Sequence of chain 1.E:
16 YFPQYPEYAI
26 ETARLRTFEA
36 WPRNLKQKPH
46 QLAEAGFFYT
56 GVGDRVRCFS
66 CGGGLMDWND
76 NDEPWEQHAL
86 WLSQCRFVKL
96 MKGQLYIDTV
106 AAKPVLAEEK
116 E

This small molecule binds to this protein.
Small molecule (SMILES): CC[C@H](C)[C@H](NC(=O)[C@H](Cc1ccccc1)NC(=O)[C@@H]1CCCN1C(=O)[C@@H]1CCCN1)C(=O)N[C@@H](CO)C(=O)N[C@@H](CC(C)C)C(=O)N[C@H](C=O)CC(N)=O

Binding-site contacts:
Ligand atom O contacts residue ARG62 of chain 1.E at 2.6 Å (salt-bridge).
Ligand atom C contacts residue ARG62 of chain 1.E at 3.5 Å.
Ligand atom C contacts residue GLY69 of chain 1.E at 3.9 Å.
Ligand atom N contacts residue ASP72 of chain 1.E at 3.5 Å (salt-bridge).
Ligand atom CG1 contacts residue GLY69 of chain 1.E at 3.5 Å.
Ligand atom CD1 contacts residue GLN82 of chain 1.E at 3.2 Å.
Ligand atom CB contacts residue GLY69 of chain 1.E at 2.9 Å.
Ligand atom ND2 contacts residue ASN74 of chain 1.E at 2.4 Å (h-bond).
Ligand atom CB contacts residue ARG62 of chain 1.E at 3.8 Å.
Ligand atom CZ contacts residue ARG62 of chain 1.E at 3.1 Å.
Ligand atom CA contacts residue GLY69 of chain 1.E at 3.1 Å.
Ligand atom CB contacts residue ASP77 of chain 1.E at 3.8 Å.
Ligand atom N contacts residue MET71 of chain 1.E at 3.3 Å (h-bond).
Ligand atom CD2 contacts residue LEU70 of chain 1.E at 3.6 Å (hydrophobic).
Ligand atom CB contacts residue ASP72 of chain 1.E at 3.6 Å.
Ligand atom N contacts residue GLY69 of chain 1.E at 2.8 Å (h-bond).
Ligand atom CZ contacts residue ARG60 of chain 1.E at 3.4 Å.
Ligand atom CA contacts residue MET71 of chain 1.E at 3.9 Å (hydrophobic).
Ligand atom CD2 contacts residue LEU70 of chain 1.E at 3.1 Å (hydrophobic).
Ligand atom OG contacts residue ASP72 of chain 1.E at 3.4 Å.
Ligand atom O contacts residue LEU70 of chain 1.E at 3.5 Å.
Ligand atom CD2 contacts residue ARG62 of chain 1.E at 3.5 Å.
Ligand atom CD1 contacts residue LEU70 of chain 1.E at 3.5 Å (hydrophobic).
Ligand atom CZ contacts residue THR55 of chain 1.E at 3.8 Å.
Ligand atom CG contacts residue LEU70 of chain 1.E at 3.4 Å (hydrophobic).
Ligand atom CB contacts residue ASN74 of chain 1.E at 2.7 Å.
Ligand atom O contacts residue GLY69 of chain 1.E at 3.1 Å (h-bond).
Ligand atom C contacts residue GLY69 of chain 1.E at 3.4 Å.
Ligand atom CG contacts residue ASN74 of chain 1.E at 2.8 Å.
Ligand atom CD2 contacts residue TRP86 of chain 1.E at 3.5 Å (hydrophobic).
Ligand atom O contacts residue TRP86 of chain 1.E at 2.5 Å.
Ligand atom CE1 contacts residue ARG60 of chain 1.E at 3.7 Å.
Ligand atom CD1 contacts residue ARG60 of chain 1.E at 3.9 Å.
Ligand atom CD1 contacts residue TRP73 of chain 1.E at 3.2 Å (hydrophobic).
Ligand atom CE2 contacts residue ARG62 of chain 1.E at 2.9 Å.
Ligand atom CE1 contacts residue ARG62 of chain 1.E at 3.7 Å.
Ligand atom CB contacts residue MET71 of chain 1.E at 3.7 Å (hydrophobic).
Ligand atom CE2 contacts residue ARG60 of chain 1.E at 3.0 Å.
Ligand atom C contacts residue TRP86 of chain 1.E at 3.6 Å (hydrophobic).
Ligand atom CD2 contacts residue ARG60 of chain 1.E at 3.7 Å.